Binding-site contacts:
Ligand atom O2 contacts residue LYS312 of chain 1.B at 3.3 Å (salt-bridge).
Ligand atom O3 contacts residue SER314 of chain 1.B at 3.6 Å (h-bond).
Ligand atom O4 contacts residue GLY185 of chain 1.B at 3.5 Å.
Ligand atom C2 contacts residue LYS312 of chain 1.B at 3.2 Å.
Ligand atom C1 contacts residue GLU330 of chain 1.B at 3.1 Å.
Ligand atom O4 contacts residue HIS184 of chain 1.B at 2.6 Å (h-bond).
Ligand atom C5 contacts residue HIS184 of chain 1.B at 3.1 Å.
Ligand atom C3 contacts residue GLY185 of chain 1.B at 3.9 Å.
Ligand atom C4 contacts residue PHE230 of chain 1.B at 3.9 Å (hydrophobic).
Ligand atom O2 contacts residue PHE230 of chain 1.B at 3.0 Å.
Ligand atom O6 contacts residue SER162 of chain 1.B at 3.2 Å.
Ligand atom O1 contacts residue ASN200 of chain 1.B at 3.1 Å (h-bond).
Ligand atom C5 contacts residue LYS163 of chain 1.B at 3.7 Å.
Ligand atom O6 contacts residue LYS163 of chain 1.B at 3.5 Å (salt-bridge).
Ligand atom C4 contacts residue HIS184 of chain 1.B at 3.3 Å.
Ligand atom C3 contacts residue LYS312 of chain 1.B at 3.8 Å.
Ligand atom C6 contacts residue HIS184 of chain 1.B at 3.9 Å.
Ligand atom C2 contacts residue GLU330 of chain 1.B at 3.9 Å.
Ligand atom O4 contacts residue ILE164 of chain 1.B at 3.1 Å (h-bond).
Ligand atom C4 contacts residue LYS163 of chain 1.B at 4.0 Å.
Ligand atom C3 contacts residue ASP197 of chain 1.B at 3.4 Å.
Ligand atom O1 contacts residue LYS312 of chain 1.B at 3.9 Å.
Ligand atom O1 contacts residue PHE198 of chain 1.B at 3.5 Å.
Ligand atom O6 contacts residue ILE332 of chain 1.B at 3.7 Å.
Ligand atom C4 contacts residue GLU109 of chain 1.B at 3.4 Å.
Ligand atom O5 contacts residue HIS184 of chain 1.B at 3.8 Å.
Ligand atom C2 contacts residue PHE230 of chain 1.B at 3.9 Å (hydrophobic).
Ligand atom O4 contacts residue GLU109 of chain 1.B at 2.7 Å (salt-bridge).
Ligand atom C6 contacts residue SER162 of chain 1.B at 3.9 Å.
Ligand atom C1 contacts residue HIS184 of chain 1.B at 3.8 Å.
Ligand atom O1 contacts residue GLU330 of chain 1.B at 2.9 Å (salt-bridge).
Ligand atom O3 contacts residue PHE230 of chain 1.B at 3.1 Å.
Ligand atom C3 contacts residue HIS184 of chain 1.B at 3.6 Å.
Ligand atom O3 contacts residue GLU330 of chain 1.B at 2.8 Å (salt-bridge).
Ligand atom C6 contacts residue LYS163 of chain 1.B at 3.1 Å.
Ligand atom O4 contacts residue LYS163 of chain 1.B at 3.3 Å (salt-bridge).
Ligand atom O3 contacts residue ASP197 of chain 1.B at 3.0 Å (salt-bridge).
Ligand atom C1 contacts residue ASP197 of chain 1.B at 3.6 Å.
Ligand atom C3 contacts residue GLU330 of chain 1.B at 3.7 Å.
Ligand atom O2 contacts residue PHE230 of chain 1.B at 3.6 Å.

This protein binds this small molecule.
Small molecule (SMILES): OC[C@H]1O[C@@](CO)(O[C@H]2O[C@H](CO)[C@@H](O)[C@H](O)[C@H]2O)[C@@H](O)[C@@H]1O

Sequence of chain 1.B:
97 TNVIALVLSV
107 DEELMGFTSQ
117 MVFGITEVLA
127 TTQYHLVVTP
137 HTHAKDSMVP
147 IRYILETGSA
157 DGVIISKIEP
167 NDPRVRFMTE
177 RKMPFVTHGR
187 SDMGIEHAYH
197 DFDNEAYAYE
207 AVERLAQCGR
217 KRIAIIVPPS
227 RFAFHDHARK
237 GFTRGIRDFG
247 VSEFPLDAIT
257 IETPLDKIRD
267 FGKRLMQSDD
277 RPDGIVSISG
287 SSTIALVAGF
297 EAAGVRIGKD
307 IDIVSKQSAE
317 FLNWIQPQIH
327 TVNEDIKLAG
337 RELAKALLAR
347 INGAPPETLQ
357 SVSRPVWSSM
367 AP